Sequence of chain 1.A:
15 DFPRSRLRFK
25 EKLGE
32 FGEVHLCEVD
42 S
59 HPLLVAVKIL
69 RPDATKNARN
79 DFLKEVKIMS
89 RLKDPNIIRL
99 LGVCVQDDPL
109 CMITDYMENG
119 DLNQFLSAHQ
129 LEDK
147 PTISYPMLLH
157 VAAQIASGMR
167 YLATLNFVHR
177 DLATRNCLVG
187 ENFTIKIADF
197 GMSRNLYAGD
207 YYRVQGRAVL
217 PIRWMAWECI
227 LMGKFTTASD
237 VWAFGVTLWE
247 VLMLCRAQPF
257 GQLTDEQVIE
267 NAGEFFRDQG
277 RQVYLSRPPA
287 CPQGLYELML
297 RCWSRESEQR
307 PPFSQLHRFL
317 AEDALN

Binding-site contacts:
Ligand atom C1 contacts residue ASP195 of chain 1.A at 3.4 Å.
Ligand atom C18 contacts residue THR112 of chain 1.A at 3.4 Å.
Ligand atom N21 contacts residue ALA64 of chain 1.A at 3.8 Å.
Ligand atom C11 contacts residue ILE86 of chain 1.A at 3.7 Å (hydrophobic).
Ligand atom C28 contacts residue MET115 of chain 1.A at 3.3 Å (hydrophobic).
Ligand atom C5 contacts residue MET87 of chain 1.A at 3.6 Å (hydrophobic).
Ligand atom N6 contacts residue ILE96 of chain 1.A at 3.4 Å.
Ligand atom O14 contacts residue ASP195 of chain 1.A at 3.7 Å.
Ligand atom O14 contacts residue MET87 of chain 1.A at 3.5 Å.
Ligand atom C19 contacts residue MET110 of chain 1.A at 3.8 Å (hydrophobic).
Ligand atom N4 contacts residue GLU83 of chain 1.A at 3.1 Å (salt-bridge).
Ligand atom C24 contacts residue LEU184 of chain 1.A at 3.7 Å (hydrophobic).
Ligand atom C19 contacts residue THR112 of chain 1.A at 3.4 Å.
Ligand atom C25 contacts residue ASP113 of chain 1.A at 3.3 Å.
Ligand atom N26 contacts residue ASP113 of chain 1.A at 3.7 Å.
Ligand atom N4 contacts residue ASP195 of chain 1.A at 3.6 Å.
Ligand atom N6 contacts residue ALA194 of chain 1.A at 3.6 Å.
Ligand atom C16 contacts residue GLU83 of chain 1.A at 3.6 Å.
Ligand atom O23 contacts residue PHE196 of chain 1.A at 3.4 Å.
Ligand atom F10 contacts residue PHE173 of chain 1.A at 3.5 Å.
Ligand atom C20 contacts residue THR112 of chain 1.A at 3.5 Å.
Ligand atom C25 contacts residue ALA64 of chain 1.A at 3.4 Å (hydrophobic).
Ligand atom F10 contacts residue LEU90 of chain 1.A at 3.4 Å.
Ligand atom O14 contacts residue GLU83 of chain 1.A at 3.5 Å.
Ligand atom N6 contacts residue ASP195 of chain 1.A at 3.0 Å (salt-bridge).
Ligand atom C19 contacts residue LYS66 of chain 1.A at 3.5 Å.
Ligand atom C13 contacts residue MET87 of chain 1.A at 3.8 Å (hydrophobic).
Ligand atom C7 contacts residue ASP195 of chain 1.A at 3.3 Å.
Ligand atom C9 contacts residue LEU90 of chain 1.A at 3.6 Å (hydrophobic).
Ligand atom C24 contacts residue ALA64 of chain 1.A at 3.7 Å (hydrophobic).
Ligand atom N21 contacts residue THR112 of chain 1.A at 3.0 Å (h-bond).
Ligand atom C8 contacts residue ALA194 of chain 1.A at 3.7 Å (hydrophobic).
Ligand atom N4 contacts residue MET87 of chain 1.A at 3.5 Å (h-bond).
Ligand atom C8 contacts residue ASP195 of chain 1.A at 3.5 Å.
Ligand atom C1 contacts residue PHE196 of chain 1.A at 3.6 Å (hydrophobic).
Ligand atom C17 contacts residue LYS66 of chain 1.A at 3.7 Å.
Ligand atom C5 contacts residue ASP195 of chain 1.A at 3.5 Å.
Ligand atom N26 contacts residue MET115 of chain 1.A at 2.9 Å (h-bond).
Ligand atom C17 contacts residue THR112 of chain 1.A at 3.8 Å.
Ligand atom C19 contacts residue ALA64 of chain 1.A at 3.5 Å (hydrophobic).

A small-molecule ligand and the protein it binds are described below.
Small molecule (SMILES): Cc1ccc([C@H](C)Nc2nc3cc(F)ccc3o2)cc1NC(=O)c1cnc2ccccn12